Sequence of chain 2.A:
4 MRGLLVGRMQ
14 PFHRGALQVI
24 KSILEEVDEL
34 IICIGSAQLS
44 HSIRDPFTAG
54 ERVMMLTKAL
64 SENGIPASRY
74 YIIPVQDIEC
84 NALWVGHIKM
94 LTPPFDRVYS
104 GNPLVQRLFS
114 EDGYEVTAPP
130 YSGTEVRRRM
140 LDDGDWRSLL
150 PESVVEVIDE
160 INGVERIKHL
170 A

A protein and the small-molecule ligand that binds it are described below.
Small molecule (SMILES): NC(=O)c1ccc[n+]([C@@H]2O[C@H](COP(=O)(O)O)[C@@H](O)[C@H]2O)c1

Binding-site contacts:
Ligand atom O3R contacts residue SER39 of chain 2.A at 2.8 Å (h-bond).
Ligand atom O4R contacts residue VAL9 of chain 2.A at 3.7 Å.
Ligand atom O7 contacts residue TRP87 of chain 2.A at 3.8 Å.
Ligand atom C2 contacts residue ASP80 of chain 2.A at 3.6 Å.
Ligand atom O7 contacts residue ASN84 of chain 2.A at 2.9 Å (h-bond).
Ligand atom N7 contacts residue ILE81 of chain 2.A at 2.7 Å (h-bond).
Ligand atom C7 contacts residue TRP87 of chain 2.A at 3.4 Å (hydrophobic).
Ligand atom N7 contacts residue TRP87 of chain 2.A at 3.4 Å.
Ligand atom C7 contacts residue ASN84 of chain 2.A at 3.8 Å.
Ligand atom C2R contacts residue SER39 of chain 2.A at 3.8 Å.
Ligand atom C6 contacts residue TRP87 of chain 2.A at 3.7 Å (hydrophobic).
Ligand atom C4 contacts residue ASN84 of chain 2.A at 3.3 Å.
Ligand atom O4R contacts residue TRP87 of chain 2.A at 3.7 Å.
Ligand atom C2 contacts residue TRP87 of chain 2.A at 3.3 Å (hydrophobic).
Ligand atom C5 contacts residue TRP87 of chain 2.A at 3.7 Å (hydrophobic).
Ligand atom O2P contacts residue ASN105 of chain 2.A at 3.2 Å (h-bond).
Ligand atom O5R contacts residue GLY10 of chain 2.A at 3.8 Å.
Ligand atom C1R contacts residue ASP80 of chain 2.A at 3.8 Å.
Ligand atom O3R contacts residue ARG11 of chain 2.A at 3.0 Å.
Ligand atom O2R contacts residue SER39 of chain 2.A at 2.9 Å (h-bond).
Ligand atom N1 contacts residue TRP87 of chain 2.A at 3.5 Å.
Ligand atom C1R contacts residue TRP87 of chain 2.A at 3.8 Å (hydrophobic).
Ligand atom O5R contacts residue ARG11 of chain 2.A at 3.5 Å (salt-bridge).
Ligand atom O3R contacts residue GLY38 of chain 2.A at 3.0 Å.
Ligand atom C3R contacts residue ARG11 of chain 2.A at 3.5 Å.
Ligand atom C3R contacts residue SER39 of chain 2.A at 3.6 Å.
Ligand atom C6 contacts residue VAL108 of chain 2.A at 3.7 Å (hydrophobic).
Ligand atom O1P contacts residue ARG11 of chain 2.A at 3.1 Å (salt-bridge).
Ligand atom C4 contacts residue TRP87 of chain 2.A at 3.6 Å (hydrophobic).
Ligand atom O2R contacts residue ASP80 of chain 2.A at 2.9 Å (salt-bridge).
Ligand atom C7 contacts residue ILE81 of chain 2.A at 3.4 Å (hydrophobic).
Ligand atom O7 contacts residue ILE81 of chain 2.A at 3.0 Å (h-bond).
Ligand atom C3 contacts residue TRP87 of chain 2.A at 3.5 Å (hydrophobic).
Ligand atom O3P contacts residue ARG11 of chain 2.A at 3.2 Å (salt-bridge).
Ligand atom N7 contacts residue ASP80 of chain 2.A at 3.2 Å.
Ligand atom C5 contacts residue LEU107 of chain 2.A at 3.5 Å (hydrophobic).
Ligand atom O3R contacts residue ASP80 of chain 2.A at 3.8 Å.
Ligand atom O1P contacts residue GLY10 of chain 2.A at 3.6 Å.
Ligand atom C4R contacts residue VAL9 of chain 2.A at 3.7 Å (hydrophobic).
Ligand atom C4 contacts residue LEU107 of chain 2.A at 3.8 Å (hydrophobic).